A protein and the small-molecule ligand that binds it are described below.
Small molecule (SMILES): O=C1C=CCCC1

Sequence of chain 1.A:
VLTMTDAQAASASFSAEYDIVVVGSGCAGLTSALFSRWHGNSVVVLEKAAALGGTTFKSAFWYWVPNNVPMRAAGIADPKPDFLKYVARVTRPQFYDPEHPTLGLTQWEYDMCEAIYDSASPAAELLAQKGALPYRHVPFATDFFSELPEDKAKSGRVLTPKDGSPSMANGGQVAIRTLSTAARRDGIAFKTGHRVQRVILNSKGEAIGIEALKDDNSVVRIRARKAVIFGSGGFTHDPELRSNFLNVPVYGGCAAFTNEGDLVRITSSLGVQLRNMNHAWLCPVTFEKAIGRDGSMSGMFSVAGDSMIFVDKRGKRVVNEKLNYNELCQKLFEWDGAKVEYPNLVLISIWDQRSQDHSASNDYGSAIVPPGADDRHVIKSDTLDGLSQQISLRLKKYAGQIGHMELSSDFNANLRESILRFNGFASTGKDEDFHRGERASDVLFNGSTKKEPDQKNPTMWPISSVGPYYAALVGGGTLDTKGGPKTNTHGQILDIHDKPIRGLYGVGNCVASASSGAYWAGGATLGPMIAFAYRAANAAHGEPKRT

Binding-site contacts:
Ligand atom C6 contacts residue ARG427 of chain 1.A at 3.6 Å.
Ligand atom O1 contacts residue ASP345 of chain 1.A at 3.9 Å.
Ligand atom C3 contacts residue GLU339 of chain 1.A at 4.3 Å.
Ligand atom C5 contacts residue HIS428 of chain 1.A at 3.9 Å.
Ligand atom C1 contacts residue ARG427 of chain 1.A at 3.3 Å.
Ligand atom C4 contacts residue ARG427 of chain 1.A at 3.8 Å.
Ligand atom C6 contacts residue LYS340 of chain 1.A at 4.0 Å.
Ligand atom C4 contacts residue GLU339 of chain 1.A at 3.5 Å.
Ligand atom C5 contacts residue ARG427 of chain 1.A at 3.5 Å.
Ligand atom C2 contacts residue GLU339 of chain 1.A at 3.7 Å.
Ligand atom C1 contacts residue GLY343 of chain 1.A at 4.0 Å.
Ligand atom O1 contacts residue LYS340 of chain 1.A at 3.7 Å.
Ligand atom C5 contacts residue GLU339 of chain 1.A at 3.7 Å.
Ligand atom C2 contacts residue ARG427 of chain 1.A at 3.5 Å.
Ligand atom C3 contacts residue TYR449 of chain 1.A at 4.2 Å (hydrophobic).
Ligand atom C2 contacts residue GLY343 of chain 1.A at 4.0 Å.
Ligand atom O1 contacts residue GLU339 of chain 1.A at 3.3 Å (salt-bridge).
Ligand atom C4 contacts residue TYR449 of chain 1.A at 4.3 Å (hydrophobic).
Ligand atom C1 contacts residue LYS340 of chain 1.A at 4.2 Å.
Ligand atom C3 contacts residue ARG427 of chain 1.A at 4.0 Å.
Ligand atom C1 contacts residue GLU339 of chain 1.A at 3.2 Å.
Ligand atom O1 contacts residue ARG427 of chain 1.A at 3.4 Å (salt-bridge).
Ligand atom C6 contacts residue GLU339 of chain 1.A at 3.6 Å.
Ligand atom O1 contacts residue GLY343 of chain 1.A at 3.5 Å.